Sequence of chain 1.L:
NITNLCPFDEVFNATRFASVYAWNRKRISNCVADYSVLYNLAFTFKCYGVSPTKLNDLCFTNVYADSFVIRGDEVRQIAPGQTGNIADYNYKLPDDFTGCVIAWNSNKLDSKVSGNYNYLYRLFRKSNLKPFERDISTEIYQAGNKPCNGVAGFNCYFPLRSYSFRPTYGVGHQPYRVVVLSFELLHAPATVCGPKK

Sequence of chain 1.D:
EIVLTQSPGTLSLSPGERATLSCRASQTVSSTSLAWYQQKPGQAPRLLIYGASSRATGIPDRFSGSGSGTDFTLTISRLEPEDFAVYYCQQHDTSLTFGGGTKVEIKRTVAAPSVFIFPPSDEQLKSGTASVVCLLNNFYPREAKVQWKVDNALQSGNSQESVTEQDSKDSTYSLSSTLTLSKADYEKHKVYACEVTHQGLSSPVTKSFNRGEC

Binding-site contacts:
Ligand atom C5 contacts residue ASN20 of chain 1.L at 3.6 Å.
Ligand atom C1 contacts residue TYR100 of chain 1.C at 3.6 Å (hydrophobic).
Ligand atom O6 contacts residue ILE111 of chain 1.C at 4.2 Å.
Ligand atom O7 contacts residue VAL44 of chain 1.L at 4.0 Å.
Ligand atom C2 contacts residue ASN20 of chain 1.L at 2.5 Å.
Ligand atom C8 contacts residue PHE19 of chain 1.L at 3.9 Å (hydrophobic).
Ligand atom O7 contacts residue ASP16 of chain 1.L at 3.0 Å (salt-bridge).
Ligand atom O5 contacts residue ASN20 of chain 1.L at 2.3 Å (h-bond).
Ligand atom N2 contacts residue TYR100 of chain 1.C at 4.2 Å.
Ligand atom N2 contacts residue ASP16 of chain 1.L at 4.0 Å.
Ligand atom C7 contacts residue ASP16 of chain 1.L at 3.3 Å.
Ligand atom C3 contacts residue ASN20 of chain 1.L at 3.8 Å.
Ligand atom O5 contacts residue TYR100 of chain 1.C at 3.7 Å.
Ligand atom C1 contacts residue ASN20 of chain 1.L at 1.4 Å.
Ligand atom C6 contacts residue TYR50 of chain 1.D at 3.7 Å (hydrophobic).
Ligand atom C2 contacts residue TYR100 of chain 1.C at 3.7 Å (hydrophobic).
Ligand atom C7 contacts residue VAL44 of chain 1.L at 4.2 Å (hydrophobic).
Ligand atom N2 contacts residue ASN20 of chain 1.L at 2.9 Å (h-bond).
Ligand atom C8 contacts residue VAL44 of chain 1.L at 3.5 Å (hydrophobic).
Ligand atom C7 contacts residue ASN20 of chain 1.L at 4.1 Å.
Ligand atom C8 contacts residue ASP16 of chain 1.L at 3.2 Å.
Ligand atom C4 contacts residue ASN20 of chain 1.L at 4.2 Å.
Ligand atom O6 contacts residue TYR50 of chain 1.D at 3.2 Å (h-bond).

This small molecule binds to this protein.
Small molecule (SMILES): CC(=O)N[C@@H]1[C@@H](O)[C@H](O)[C@@H](CO)O[C@H]1O

Sequence of chain 1.C:
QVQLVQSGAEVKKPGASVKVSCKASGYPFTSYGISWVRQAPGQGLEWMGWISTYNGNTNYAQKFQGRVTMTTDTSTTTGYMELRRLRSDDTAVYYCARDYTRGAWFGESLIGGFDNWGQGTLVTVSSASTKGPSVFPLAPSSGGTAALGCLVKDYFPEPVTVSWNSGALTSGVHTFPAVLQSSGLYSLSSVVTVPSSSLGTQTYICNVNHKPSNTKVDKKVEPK